Binding-site contacts:
Ligand atom CE contacts residue THR66 of chain 1.A at 3.6 Å.
Ligand atom CH contacts residue THR66 of chain 1.A at 3.9 Å.
Ligand atom CZ contacts residue THR66 of chain 1.A at 4.1 Å.
Ligand atom C contacts residue GLY169 of chain 1.B at 3.4 Å.
Ligand atom C contacts residue LEU171 of chain 1.B at 3.8 Å (hydrophobic).
Ligand atom CA contacts residue ALA98 of chain 1.A at 3.7 Å (hydrophobic).
Ligand atom OI1 contacts residue LEU168 of chain 1.B at 4.1 Å.
Ligand atom CG contacts residue LEU168 of chain 1.B at 3.7 Å (hydrophobic).
Ligand atom CZ contacts residue THR36 of chain 1.A at 3.9 Å.
Ligand atom CB contacts residue GLY169 of chain 1.B at 4.0 Å.
Ligand atom OI2 contacts residue ASN172 of chain 1.B at 2.8 Å (h-bond).
Ligand atom O contacts residue THR36 of chain 1.A at 3.1 Å (h-bond).
Ligand atom CE contacts residue MET97 of chain 1.A at 3.9 Å (hydrophobic).
Ligand atom N contacts residue THR66 of chain 1.A at 3.4 Å (h-bond).
Ligand atom N contacts residue GLN65 of chain 1.A at 4.1 Å.
Ligand atom CG contacts residue MET97 of chain 1.A at 4.1 Å (hydrophobic).
Ligand atom OI2 contacts residue LEU171 of chain 1.B at 3.7 Å.
Ligand atom OI1 contacts residue LEU171 of chain 1.B at 3.2 Å (h-bond).
Ligand atom C contacts residue THR170 of chain 1.B at 4.1 Å.
Ligand atom CS contacts residue THR66 of chain 1.A at 3.3 Å.
Ligand atom N contacts residue ASP72 of chain 1.A at 2.9 Å (salt-bridge).
Ligand atom OI1 contacts residue ASN172 of chain 1.B at 4.1 Å.
Ligand atom CS contacts residue LEU168 of chain 1.B at 4.1 Å (hydrophobic).
Ligand atom OI1 contacts residue GLY169 of chain 1.B at 2.9 Å (h-bond).
Ligand atom CA contacts residue GLY169 of chain 1.B at 4.1 Å.
Ligand atom OI2 contacts residue VAL140 of chain 1.A at 3.4 Å.
Ligand atom OI1 contacts residue THR170 of chain 1.B at 3.4 Å (h-bond).
Ligand atom C contacts residue ASN172 of chain 1.B at 3.8 Å.
Ligand atom CS contacts residue ASP72 of chain 1.A at 3.9 Å.
Ligand atom CD contacts residue THR36 of chain 1.A at 3.7 Å.
Ligand atom CA contacts residue VAL140 of chain 1.A at 3.8 Å (hydrophobic).
Ligand atom CB contacts residue LEU168 of chain 1.B at 3.9 Å (hydrophobic).
Ligand atom CG contacts residue ALA98 of chain 1.A at 3.9 Å (hydrophobic).
Ligand atom CB contacts residue VAL140 of chain 1.A at 4.1 Å (hydrophobic).
Ligand atom OI2 contacts residue GLY169 of chain 1.B at 3.6 Å.
Ligand atom C contacts residue VAL140 of chain 1.A at 4.0 Å (hydrophobic).
Ligand atom CS contacts residue PRO96 of chain 1.A at 3.5 Å (hydrophobic).
Ligand atom CH contacts residue ASP72 of chain 1.A at 3.6 Å.
Ligand atom CD contacts residue GLY136 of chain 1.A at 3.8 Å.
Ligand atom CS contacts residue MET97 of chain 1.A at 4.1 Å (hydrophobic).

Sequence of chain 1.A:
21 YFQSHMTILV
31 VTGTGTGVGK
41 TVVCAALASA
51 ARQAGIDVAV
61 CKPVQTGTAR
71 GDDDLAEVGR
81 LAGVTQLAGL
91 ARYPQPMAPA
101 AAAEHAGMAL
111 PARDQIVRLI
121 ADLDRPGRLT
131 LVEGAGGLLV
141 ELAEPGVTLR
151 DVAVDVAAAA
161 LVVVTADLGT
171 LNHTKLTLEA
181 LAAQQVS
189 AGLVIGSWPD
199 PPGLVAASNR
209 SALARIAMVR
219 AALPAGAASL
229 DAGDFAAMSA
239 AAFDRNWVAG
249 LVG

This protein binds this small molecule.
Small molecule (SMILES): C[C@H](N)C(=O)CCCCCC(=O)O

Sequence of chain 1.B:
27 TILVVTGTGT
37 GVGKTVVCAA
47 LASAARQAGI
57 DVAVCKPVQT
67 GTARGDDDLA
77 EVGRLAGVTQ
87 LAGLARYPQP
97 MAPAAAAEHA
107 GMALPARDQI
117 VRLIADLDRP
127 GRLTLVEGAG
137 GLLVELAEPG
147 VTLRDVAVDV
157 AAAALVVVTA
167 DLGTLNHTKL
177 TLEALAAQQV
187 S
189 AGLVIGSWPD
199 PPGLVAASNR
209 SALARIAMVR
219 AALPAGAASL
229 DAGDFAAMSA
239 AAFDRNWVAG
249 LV